Sequence of chain 1.A:
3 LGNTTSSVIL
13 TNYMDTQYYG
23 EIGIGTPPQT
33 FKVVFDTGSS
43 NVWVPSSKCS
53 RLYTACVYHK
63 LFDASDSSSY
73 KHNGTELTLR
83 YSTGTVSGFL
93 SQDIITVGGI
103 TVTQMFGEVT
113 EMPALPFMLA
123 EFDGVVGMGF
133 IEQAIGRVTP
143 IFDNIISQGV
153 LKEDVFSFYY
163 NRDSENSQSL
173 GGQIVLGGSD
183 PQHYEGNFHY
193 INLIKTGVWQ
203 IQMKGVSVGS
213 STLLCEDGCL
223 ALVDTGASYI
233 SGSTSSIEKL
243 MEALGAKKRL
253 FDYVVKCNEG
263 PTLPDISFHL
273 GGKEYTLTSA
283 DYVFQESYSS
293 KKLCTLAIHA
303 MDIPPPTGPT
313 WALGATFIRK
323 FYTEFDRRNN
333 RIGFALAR

Binding-site contacts:
Ligand atom O5 contacts residue THR85 of chain 3.A at 3.0 Å (h-bond).
Ligand atom C31 contacts residue SER230 of chain 3.A at 3.5 Å.
Ligand atom C1 contacts residue GLY228 of chain 3.A at 3.5 Å.
Ligand atom N4 contacts residue ASP38 of chain 3.A at 3.0 Å (salt-bridge).
Ligand atom C16 contacts residue THR18 of chain 3.A at 3.6 Å.
Ligand atom C16 contacts residue SER230 of chain 3.A at 3.3 Å.
Ligand atom C20 contacts residue SER84 of chain 3.A at 3.2 Å.
Ligand atom C19 contacts residue TYR20 of chain 3.A at 3.6 Å (hydrophobic).
Ligand atom C13 contacts residue LEU121 of chain 3.A at 3.7 Å (hydrophobic).
Ligand atom N4 contacts residue ASP226 of chain 3.A at 3.1 Å (salt-bridge).
Ligand atom C19 contacts residue THR227 of chain 3.A at 3.1 Å.
Ligand atom C18 contacts residue THR18 of chain 3.A at 3.2 Å.
Ligand atom C2 contacts residue ASP38 of chain 3.A at 3.4 Å.
Ligand atom C13 contacts residue PRO118 of chain 3.A at 3.6 Å (hydrophobic).
Ligand atom O1 contacts residue GLN19 of chain 3.A at 3.6 Å.
Ligand atom C4 contacts residue GLY228 of chain 3.A at 3.4 Å.
Ligand atom C3 contacts residue TYR83 of chain 3.A at 3.7 Å (hydrophobic).
Ligand atom C11 contacts residue GLY228 of chain 3.A at 3.4 Å.
Ligand atom C5 contacts residue ASP38 of chain 3.A at 3.7 Å.
Ligand atom C23 contacts residue PHE253 of chain 3.A at 3.4 Å (hydrophobic).
Ligand atom N4 contacts residue GLY40 of chain 3.A at 3.6 Å.
Ligand atom C21 contacts residue SER84 of chain 3.A at 3.4 Å.
Ligand atom C6 contacts residue GLY228 of chain 3.A at 3.7 Å.
Ligand atom C13 contacts residue GLN19 of chain 3.A at 3.6 Å.
Ligand atom N2 contacts residue ASP38 of chain 3.A at 2.6 Å (salt-bridge).
Ligand atom O4 contacts residue SER230 of chain 3.A at 3.1 Å (h-bond).
Ligand atom N2 contacts residue TYR83 of chain 3.A at 3.5 Å.
Ligand atom N1 contacts residue GLY228 of chain 3.A at 3.7 Å.
Ligand atom C17 contacts residue THR18 of chain 3.A at 3.7 Å.
Ligand atom C6 contacts residue VAL127 of chain 3.A at 3.7 Å (hydrophobic).
Ligand atom C29 contacts residue THR85 of chain 3.A at 3.6 Å.
Ligand atom O1 contacts residue TYR20 of chain 3.A at 3.4 Å (h-bond).
Ligand atom C3 contacts residue GLY228 of chain 3.A at 3.5 Å.
Ligand atom C5 contacts residue VAL127 of chain 3.A at 3.7 Å (hydrophobic).
Ligand atom C6 contacts residue VAL36 of chain 3.A at 3.5 Å (hydrophobic).
Ligand atom O1 contacts residue VAL36 of chain 3.A at 3.7 Å.
Ligand atom C3 contacts residue ASP38 of chain 3.A at 3.6 Å.
Ligand atom C18 contacts residue GLY228 of chain 3.A at 3.5 Å.
Ligand atom C28 contacts residue PHE253 of chain 3.A at 3.1 Å (hydrophobic).
Ligand atom O3 contacts residue GLN19 of chain 3.A at 3.1 Å (h-bond).

A protein and the small-molecule ligand that binds it are described below.
Small molecule (SMILES): CCc1nc(N)nc(NCCNS(=O)(=O)c2ccc3ccccc3c2)c1-c1ccc2c(c1)N(CCCOC)C(=O)C(C)(C)O2

Sequence of chain 3.A:
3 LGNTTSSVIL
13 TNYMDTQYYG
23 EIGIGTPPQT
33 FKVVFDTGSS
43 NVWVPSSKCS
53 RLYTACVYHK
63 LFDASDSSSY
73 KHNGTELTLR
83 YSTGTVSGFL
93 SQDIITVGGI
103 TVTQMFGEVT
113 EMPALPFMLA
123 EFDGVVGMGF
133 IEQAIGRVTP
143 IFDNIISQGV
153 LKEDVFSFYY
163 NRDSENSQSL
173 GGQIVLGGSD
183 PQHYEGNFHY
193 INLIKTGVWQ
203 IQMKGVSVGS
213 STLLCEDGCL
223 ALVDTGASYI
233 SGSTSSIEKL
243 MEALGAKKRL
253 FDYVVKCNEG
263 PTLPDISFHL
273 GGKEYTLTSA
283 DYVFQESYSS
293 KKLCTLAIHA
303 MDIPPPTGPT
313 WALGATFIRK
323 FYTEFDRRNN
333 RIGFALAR